Binding-site contacts:
Ligand atom C3' contacts residue PHE277 of chain 7.A at 3.6 Å (hydrophobic).
Ligand atom C1' contacts residue PHE277 of chain 7.A at 3.9 Å (hydrophobic).
Ligand atom OP1 contacts residue PHE277 of chain 7.A at 4.1 Å.
Ligand atom C2' contacts residue PHE277 of chain 7.A at 2.8 Å (hydrophobic).
Ligand atom O3' contacts residue PHE277 of chain 7.A at 4.1 Å.
Ligand atom OP1 contacts residue ARG10 of chain 7.A at 3.8 Å.

Sequence of chain 7.A:
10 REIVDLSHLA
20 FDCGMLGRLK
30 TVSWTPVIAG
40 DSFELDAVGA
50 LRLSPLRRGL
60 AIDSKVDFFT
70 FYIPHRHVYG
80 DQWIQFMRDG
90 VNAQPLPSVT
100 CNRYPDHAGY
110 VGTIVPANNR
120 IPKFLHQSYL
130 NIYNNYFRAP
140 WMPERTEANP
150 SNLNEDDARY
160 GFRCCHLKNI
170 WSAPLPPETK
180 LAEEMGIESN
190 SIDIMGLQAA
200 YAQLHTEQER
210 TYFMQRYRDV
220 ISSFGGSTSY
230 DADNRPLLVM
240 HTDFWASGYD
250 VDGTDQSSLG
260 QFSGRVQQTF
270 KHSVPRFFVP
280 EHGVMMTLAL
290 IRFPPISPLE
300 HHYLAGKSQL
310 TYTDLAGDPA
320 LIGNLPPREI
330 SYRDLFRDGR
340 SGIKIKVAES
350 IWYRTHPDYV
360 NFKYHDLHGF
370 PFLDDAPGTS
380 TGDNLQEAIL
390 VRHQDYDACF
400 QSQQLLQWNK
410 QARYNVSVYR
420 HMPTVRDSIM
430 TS

A small-molecule ligand and the protein it binds are described below.
Small molecule (SMILES): Nc1ccn([C@H]2C[C@H](O)[C@@H](COP(=O)(O)O)O2)c(=O)n1